Sequence of chain 1.K:
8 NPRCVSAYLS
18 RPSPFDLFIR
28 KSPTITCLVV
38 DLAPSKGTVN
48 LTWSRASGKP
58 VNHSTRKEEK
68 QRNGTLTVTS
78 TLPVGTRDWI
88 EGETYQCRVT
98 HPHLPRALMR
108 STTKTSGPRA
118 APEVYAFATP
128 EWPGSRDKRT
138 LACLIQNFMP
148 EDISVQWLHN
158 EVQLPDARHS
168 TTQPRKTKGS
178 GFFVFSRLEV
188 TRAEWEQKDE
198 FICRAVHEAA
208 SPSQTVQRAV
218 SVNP

Binding-site contacts:
Ligand atom C2 contacts residue ASP38 of chain 1.K at 3.5 Å.
Ligand atom O6 contacts residue ARG69 of chain 1.K at 3.8 Å.
Ligand atom O7 contacts residue ASN70 of chain 1.K at 2.8 Å (h-bond).
Ligand atom C2 contacts residue TYR15 of chain 1.K at 4.3 Å (hydrophobic).
Ligand atom N2 contacts residue ASN70 of chain 1.K at 2.9 Å (h-bond).
Ligand atom O5 contacts residue VAL37 of chain 1.K at 3.9 Å.
Ligand atom C1 contacts residue THR72 of chain 1.K at 3.8 Å.
Ligand atom C1 contacts residue ASP38 of chain 1.K at 4.2 Å.
Ligand atom C2 contacts residue VAL37 of chain 1.K at 4.1 Å (hydrophobic).
Ligand atom O6 contacts residue TYR15 of chain 1.K at 3.9 Å.
Ligand atom O5 contacts residue ASN70 of chain 1.K at 2.4 Å (h-bond).
Ligand atom C4 contacts residue TYR15 of chain 1.K at 4.3 Å (hydrophobic).
Ligand atom C6 contacts residue GLN68 of chain 1.K at 3.6 Å.
Ligand atom O6 contacts residue GLN68 of chain 1.K at 4.0 Å.
Ligand atom C1 contacts residue ASN70 of chain 1.K at 1.4 Å.
Ligand atom C1 contacts residue TYR15 of chain 1.K at 4.0 Å (hydrophobic).
Ligand atom C5 contacts residue ASN70 of chain 1.K at 3.7 Å.
Ligand atom C3 contacts residue TYR15 of chain 1.K at 4.0 Å (hydrophobic).
Ligand atom C2 contacts residue ASN70 of chain 1.K at 2.4 Å.
Ligand atom O6 contacts residue VAL37 of chain 1.K at 4.0 Å.
Ligand atom C8 contacts residue ASP38 of chain 1.K at 3.3 Å.
Ligand atom N2 contacts residue ASP38 of chain 1.K at 2.7 Å (salt-bridge).
Ligand atom C3 contacts residue ASN70 of chain 1.K at 3.8 Å.
Ligand atom C8 contacts residue ASN70 of chain 1.K at 4.2 Å.
Ligand atom C7 contacts residue ASP38 of chain 1.K at 3.6 Å.
Ligand atom O7 contacts residue THR74 of chain 1.K at 4.0 Å.
Ligand atom C4 contacts residue ASN70 of chain 1.K at 4.2 Å.
Ligand atom O3 contacts residue ASP38 of chain 1.K at 3.6 Å (salt-bridge).
Ligand atom C1 contacts residue VAL37 of chain 1.K at 4.1 Å (hydrophobic).
Ligand atom C7 contacts residue ASN70 of chain 1.K at 3.0 Å.
Ligand atom O4 contacts residue VAL37 of chain 1.K at 3.7 Å.
Ligand atom O4 contacts residue TYR15 of chain 1.K at 4.3 Å.
Ligand atom C6 contacts residue LEU35 of chain 1.K at 4.3 Å (hydrophobic).
Ligand atom O3 contacts residue LEU35 of chain 1.K at 3.8 Å.
Ligand atom C5 contacts residue TYR15 of chain 1.K at 4.0 Å (hydrophobic).
Ligand atom C3 contacts residue ASP38 of chain 1.K at 3.4 Å.
Ligand atom C6 contacts residue TYR15 of chain 1.K at 3.3 Å (hydrophobic).
Ligand atom C8 contacts residue ARG10 of chain 1.K at 3.8 Å.
Ligand atom O7 contacts residue VAL37 of chain 1.K at 3.8 Å.
Ligand atom C5 contacts residue GLN68 of chain 1.K at 4.2 Å.

A small-molecule ligand and the protein it binds are described below.
Small molecule (SMILES): CC(=O)N[C@H]1[C@H](O[C@H]2[C@H](O)[C@@H](NC(C)=O)CO[C@@H]2CO)O[C@H](CO)[C@@H](O[C@@H]2O[C@H](CO[C@H]3O[C@H](CO)[C@@H](O)[C@H](O)[C@@H]3O)[C@@H](O)[C@H](O[C@H]3O[C@H](CO)[C@@H](O)[C@H](O)[C@@H]3O)[C@@H]2O)[C@@H]1O